Sequence of chain 1.A:
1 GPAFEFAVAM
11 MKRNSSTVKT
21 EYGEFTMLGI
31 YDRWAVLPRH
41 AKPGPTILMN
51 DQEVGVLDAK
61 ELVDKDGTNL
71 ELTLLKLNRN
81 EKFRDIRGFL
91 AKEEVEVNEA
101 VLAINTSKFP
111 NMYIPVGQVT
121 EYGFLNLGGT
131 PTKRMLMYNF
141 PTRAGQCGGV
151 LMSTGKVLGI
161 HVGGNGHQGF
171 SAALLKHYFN

A protein and the small-molecule ligand that binds it are described below.
Small molecule (SMILES): CC(=O)CC[C@H](C[C@@H]1CCNC1=O)NC(=O)[C@H](CC(C)C)NC(=O)[C@H](CNC(=O)C(C)(C)C)NC(=O)OCc1ccccc1

Binding-site contacts:
Ligand atom C31 contacts residue GLY164 of chain 1.A at 3.7 Å.
Ligand atom N27 contacts residue GLY128 of chain 1.A at 3.2 Å (h-bond).
Ligand atom C73 contacts residue ALA144 of chain 1.A at 3.8 Å (hydrophobic).
Ligand atom N21 contacts residue GLY164 of chain 1.A at 3.3 Å (h-bond).
Ligand atom O35 contacts residue GLY163 of chain 1.A at 2.9 Å.
Ligand atom C25 contacts residue GLY128 of chain 1.A at 3.0 Å.
Ligand atom N49 contacts residue VAL162 of chain 1.A at 3.3 Å (h-bond).
Ligand atom C8 contacts residue GLY128 of chain 1.A at 3.1 Å.
Ligand atom O66 contacts residue GLY164 of chain 1.A at 3.8 Å.
Ligand atom C25 contacts residue LEU127 of chain 1.A at 3.2 Å (hydrophobic).
Ligand atom O66 contacts residue GLY163 of chain 1.A at 3.6 Å.
Ligand atom C71 contacts residue GLY164 of chain 1.A at 3.2 Å.
Ligand atom O15 contacts residue ASN165 of chain 1.A at 2.4 Å (h-bond).
Ligand atom O66 contacts residue THR142 of chain 1.A at 2.9 Å (h-bond).
Ligand atom O66 contacts residue HIS161 of chain 1.A at 2.8 Å (h-bond).
Ligand atom C76 contacts residue ASN126 of chain 1.A at 3.1 Å.
Ligand atom N69 contacts residue GLY164 of chain 1.A at 3.4 Å (h-bond).
Ligand atom C17 contacts residue ASN165 of chain 1.A at 2.9 Å.
Ligand atom O88 contacts residue GLY145 of chain 1.A at 2.7 Å (h-bond).
Ligand atom C71 contacts residue ASN165 of chain 1.A at 3.6 Å.
Ligand atom C13 contacts residue ASN165 of chain 1.A at 3.2 Å.
Ligand atom C55 contacts residue GLU71 of chain 1.A at 3.6 Å.
Ligand atom O88 contacts residue ALA144 of chain 1.A at 3.6 Å.
Ligand atom C61 contacts residue GLY164 of chain 1.A at 3.7 Å.
Ligand atom C53 contacts residue HIS40 of chain 1.A at 3.5 Å.
Ligand atom C6 contacts residue GLY128 of chain 1.A at 3.6 Å.
Ligand atom N69 contacts residue THR142 of chain 1.A at 3.6 Å (h-bond).
Ligand atom O35 contacts residue GLY164 of chain 1.A at 2.8 Å (h-bond).
Ligand atom C37 contacts residue VAL162 of chain 1.A at 3.4 Å (hydrophobic).
Ligand atom C65 contacts residue GLY164 of chain 1.A at 3.6 Å.
Ligand atom C82 contacts residue HIS40 of chain 1.A at 3.2 Å.
Ligand atom C59 contacts residue CYS147 of chain 1.A at 3.1 Å (hydrophobic).
Ligand atom C63 contacts residue CYS147 of chain 1.A at 1.9 Å (hydrophobic).
Ligand atom C23 contacts residue GLY164 of chain 1.A at 3.5 Å.
Ligand atom C82 contacts residue CYS147 of chain 1.A at 2.8 Å (hydrophobic).
Ligand atom N49 contacts residue CYS147 of chain 1.A at 3.0 Å (h-bond).
Ligand atom C55 contacts residue LEU127 of chain 1.A at 3.4 Å (hydrophobic).
Ligand atom C57 contacts residue CYS147 of chain 1.A at 2.7 Å (hydrophobic).
Ligand atom N21 contacts residue ASN165 of chain 1.A at 3.1 Å (h-bond).
Ligand atom O66 contacts residue ARG143 of chain 1.A at 3.7 Å.